Binding-site contacts:
Ligand atom C8 contacts residue LYS209 of chain 1.D at 3.4 Å.
Ligand atom O2 contacts residue GLY87 of chain 1.D at 3.0 Å (h-bond).
Ligand atom P contacts residue GLY87 of chain 1.D at 3.6 Å.
Ligand atom O contacts residue TYR57 of chain 1.C at 2.5 Å (h-bond).
Ligand atom O2 contacts residue TYR57 of chain 1.C at 3.5 Å (h-bond).
Ligand atom C1 contacts residue ASP184 of chain 1.D at 3.4 Å.
Ligand atom O4 contacts residue ARG59 of chain 1.C at 2.8 Å (salt-bridge).
Ligand atom O2 contacts residue THR208 of chain 1.D at 2.9 Å (h-bond).
Ligand atom C contacts residue ASP184 of chain 1.D at 3.4 Å.
Ligand atom O1 contacts residue THR86 of chain 1.D at 3.6 Å.
Ligand atom C3 contacts residue TYR112 of chain 1.D at 3.5 Å (hydrophobic).
Ligand atom N contacts residue ASP184 of chain 1.D at 2.8 Å (salt-bridge).
Ligand atom O1 contacts residue ARG59 of chain 1.C at 2.7 Å (salt-bridge).
Ligand atom O6 contacts residue THR352 of chain 1.D at 3.5 Å.
Ligand atom C13 contacts residue SER60 of chain 1.C at 3.3 Å.
Ligand atom N2 contacts residue SER60 of chain 1.C at 3.2 Å (h-bond).
Ligand atom O2 contacts residue SER206 of chain 1.D at 2.9 Å (h-bond).
Ligand atom O5 contacts residue SER337 of chain 1.D at 2.9 Å (h-bond).
Ligand atom O6 contacts residue ASN159 of chain 1.D at 2.9 Å (h-bond).
Ligand atom O5 contacts residue ARG372 of chain 1.D at 2.9 Å (salt-bridge).
Ligand atom O4 contacts residue ARG117 of chain 1.D at 3.2 Å (salt-bridge).
Ligand atom P contacts residue SER206 of chain 1.D at 3.5 Å.
Ligand atom C6 contacts residue MET88 of chain 1.D at 3.6 Å (hydrophobic).
Ligand atom C11 contacts residue TYR112 of chain 1.D at 3.6 Å (hydrophobic).
Ligand atom O3 contacts residue ASN238 of chain 1.C at 3.2 Å (h-bond).
Ligand atom S contacts residue TYR112 of chain 1.D at 3.6 Å.
Ligand atom O contacts residue ARG59 of chain 1.C at 2.9 Å (salt-bridge).
Ligand atom O4 contacts residue TYR112 of chain 1.D at 3.1 Å (h-bond).
Ligand atom C13 contacts residue ASP56 of chain 1.C at 3.5 Å.
Ligand atom O7 contacts residue ASN159 of chain 1.D at 3.0 Å (h-bond).
Ligand atom O5 contacts residue THR352 of chain 1.D at 3.2 Å.
Ligand atom C15 contacts residue THR352 of chain 1.D at 3.6 Å.
Ligand atom O1 contacts residue GLY87 of chain 1.D at 3.1 Å (h-bond).
Ligand atom C15 contacts residue ARG372 of chain 1.D at 3.6 Å.
Ligand atom O1 contacts residue MET88 of chain 1.D at 2.9 Å (h-bond).
Ligand atom O6 contacts residue ARG372 of chain 1.D at 2.8 Å (salt-bridge).
Ligand atom C9 contacts residue TYR112 of chain 1.D at 3.5 Å (hydrophobic).
Ligand atom N2 contacts residue ASP56 of chain 1.C at 2.6 Å (salt-bridge).
Ligand atom O3 contacts residue ARG117 of chain 1.D at 2.9 Å (salt-bridge).
Ligand atom C14 contacts residue SER60 of chain 1.C at 3.4 Å.

The protein below binds the small molecule below.
Small molecule (SMILES): Cc1ncc(CP(=O)(O)O)c(/C=N/[C@@H](CCSCC[C@H](N)C(=O)O)C(=O)O)c1O

Sequence of chain 1.C:
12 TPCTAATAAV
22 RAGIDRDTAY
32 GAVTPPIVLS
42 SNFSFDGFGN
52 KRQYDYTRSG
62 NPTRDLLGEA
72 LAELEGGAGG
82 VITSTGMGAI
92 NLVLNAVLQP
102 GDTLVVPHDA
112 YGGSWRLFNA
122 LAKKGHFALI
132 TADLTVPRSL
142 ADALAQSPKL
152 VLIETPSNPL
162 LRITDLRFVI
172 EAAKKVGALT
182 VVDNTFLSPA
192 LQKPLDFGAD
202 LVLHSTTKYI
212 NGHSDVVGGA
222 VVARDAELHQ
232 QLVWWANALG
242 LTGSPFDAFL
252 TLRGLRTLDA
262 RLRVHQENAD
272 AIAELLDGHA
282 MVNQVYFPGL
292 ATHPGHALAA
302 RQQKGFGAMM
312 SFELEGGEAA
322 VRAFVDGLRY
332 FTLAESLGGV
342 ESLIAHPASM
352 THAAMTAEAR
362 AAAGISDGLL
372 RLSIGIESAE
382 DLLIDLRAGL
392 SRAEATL

Sequence of chain 1.D:
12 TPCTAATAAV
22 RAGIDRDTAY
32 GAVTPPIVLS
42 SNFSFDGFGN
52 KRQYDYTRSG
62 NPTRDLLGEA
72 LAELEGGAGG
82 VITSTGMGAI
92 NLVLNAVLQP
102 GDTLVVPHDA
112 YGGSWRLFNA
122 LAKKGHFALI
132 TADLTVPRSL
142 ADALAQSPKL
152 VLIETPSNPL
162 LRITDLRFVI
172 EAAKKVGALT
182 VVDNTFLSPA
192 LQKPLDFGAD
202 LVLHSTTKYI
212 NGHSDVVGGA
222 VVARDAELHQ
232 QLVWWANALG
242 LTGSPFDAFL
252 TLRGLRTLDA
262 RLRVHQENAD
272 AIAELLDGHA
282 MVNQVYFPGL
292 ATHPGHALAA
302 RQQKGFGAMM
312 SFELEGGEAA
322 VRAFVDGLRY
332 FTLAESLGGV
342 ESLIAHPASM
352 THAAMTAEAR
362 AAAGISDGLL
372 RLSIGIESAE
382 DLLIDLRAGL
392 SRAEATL